Sequence of chain 1.F:
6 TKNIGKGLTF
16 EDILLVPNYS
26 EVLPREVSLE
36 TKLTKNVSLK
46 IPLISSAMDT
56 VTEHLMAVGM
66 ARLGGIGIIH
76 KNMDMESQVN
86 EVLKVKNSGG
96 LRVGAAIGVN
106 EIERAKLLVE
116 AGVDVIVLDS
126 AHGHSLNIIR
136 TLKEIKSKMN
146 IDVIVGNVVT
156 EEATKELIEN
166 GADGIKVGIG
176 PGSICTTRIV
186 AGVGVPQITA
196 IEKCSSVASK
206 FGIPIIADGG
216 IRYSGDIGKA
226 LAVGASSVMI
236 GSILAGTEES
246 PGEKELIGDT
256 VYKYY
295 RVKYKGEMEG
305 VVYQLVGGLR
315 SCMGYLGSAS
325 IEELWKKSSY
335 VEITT

Binding-site contacts:
Ligand atom O1P contacts residue SER178 of chain 1.F at 3.6 Å (h-bond).
Ligand atom O2P contacts residue SER237 of chain 1.F at 3.6 Å.
Ligand atom O2P contacts residue GLY214 of chain 1.F at 4.3 Å.
Ligand atom O1P contacts residue GLY215 of chain 1.F at 3.3 Å (h-bond).
Ligand atom C4' contacts residue SER51 of chain 1.F at 4.1 Å.
Ligand atom O2P contacts residue ILE235 of chain 1.F at 3.7 Å.
Ligand atom C3' contacts residue MET53 of chain 1.F at 3.8 Å (hydrophobic).
Ligand atom O2P contacts residue GLY236 of chain 1.F at 2.8 Å (h-bond).
Ligand atom C8 contacts residue MET53 of chain 1.F at 3.7 Å (hydrophobic).
Ligand atom O1P contacts residue GLY177 of chain 1.F at 3.2 Å.
Ligand atom O3P contacts residue GLY236 of chain 1.F at 4.0 Å.
Ligand atom O1P contacts residue GLY214 of chain 1.F at 3.9 Å.
Ligand atom N7 contacts residue MET53 of chain 1.F at 4.0 Å.
Ligand atom O3' contacts residue MET234 of chain 1.F at 3.6 Å (h-bond).
Ligand atom C3' contacts residue SER51 of chain 1.F at 3.5 Å.
Ligand atom P contacts residue GLY215 of chain 1.F at 4.3 Å.
Ligand atom O3' contacts residue ASP213 of chain 1.F at 2.5 Å (salt-bridge).
Ligand atom O3P contacts residue SER178 of chain 1.F at 3.6 Å.
Ligand atom C5' contacts residue MET53 of chain 1.F at 3.9 Å (hydrophobic).
Ligand atom C5' contacts residue SER51 of chain 1.F at 3.9 Å.
Ligand atom O5' contacts residue GLY214 of chain 1.F at 3.4 Å.
Ligand atom O1P contacts residue SER237 of chain 1.F at 4.0 Å.
Ligand atom C4' contacts residue ASP213 of chain 1.F at 3.6 Å.
Ligand atom C2 contacts residue THR182 of chain 1.F at 4.0 Å.
Ligand atom O5' contacts residue GLY177 of chain 1.F at 3.9 Å.
Ligand atom P contacts residue GLY236 of chain 1.F at 4.0 Å.
Ligand atom P contacts residue GLY177 of chain 1.F at 4.1 Å.
Ligand atom C2' contacts residue ASP213 of chain 1.F at 3.7 Å.
Ligand atom C5' contacts residue GLY214 of chain 1.F at 4.3 Å.
Ligand atom O3' contacts residue SER51 of chain 1.F at 2.9 Å (h-bond).
Ligand atom C4' contacts residue GLY214 of chain 1.F at 4.2 Å.
Ligand atom N3 contacts residue CYS180 of chain 1.F at 4.2 Å.
Ligand atom O3P contacts residue SER237 of chain 1.F at 3.0 Å (h-bond).
Ligand atom P contacts residue SER237 of chain 1.F at 3.9 Å.
Ligand atom O2P contacts residue MET234 of chain 1.F at 4.2 Å.
Ligand atom O2' contacts residue ASP213 of chain 1.F at 2.6 Å (salt-bridge).
Ligand atom C3' contacts residue ASP213 of chain 1.F at 3.5 Å.
Ligand atom O1P contacts residue ILE216 of chain 1.F at 4.1 Å.
Ligand atom P contacts residue GLY214 of chain 1.F at 4.1 Å.
Ligand atom C2 contacts residue CYS180 of chain 1.F at 4.0 Å (hydrophobic).

A protein and the small-molecule ligand that binds it are described below.
Small molecule (SMILES): O=c1[nH]cnc2c1ncn2[C@@H]1O[C@H](COP(=O)(O)O)[C@@H](O)[C@H]1O